Sequence of chain 3.A:
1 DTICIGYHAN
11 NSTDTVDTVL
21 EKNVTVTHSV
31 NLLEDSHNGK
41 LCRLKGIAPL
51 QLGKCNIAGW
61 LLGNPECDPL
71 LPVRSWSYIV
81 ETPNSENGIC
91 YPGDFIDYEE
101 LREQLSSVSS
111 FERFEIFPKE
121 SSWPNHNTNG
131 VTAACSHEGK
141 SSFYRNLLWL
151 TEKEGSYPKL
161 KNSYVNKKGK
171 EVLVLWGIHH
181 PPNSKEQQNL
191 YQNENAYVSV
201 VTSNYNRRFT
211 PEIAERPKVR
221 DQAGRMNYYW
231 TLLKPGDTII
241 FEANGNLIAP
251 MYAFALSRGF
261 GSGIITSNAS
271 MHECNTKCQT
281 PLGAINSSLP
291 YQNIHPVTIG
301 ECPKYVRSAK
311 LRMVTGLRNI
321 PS

Binding-site contacts:
Ligand atom C4 contacts residue ASN268 of chain 3.A at 3.9 Å.
Ligand atom O7 contacts residue ASN268 of chain 3.A at 2.6 Å (h-bond).
Ligand atom C5 contacts residue ASN268 of chain 3.A at 3.5 Å.
Ligand atom C7 contacts residue ASN268 of chain 3.A at 3.0 Å.
Ligand atom C8 contacts residue ASN268 of chain 3.A at 4.4 Å.
Ligand atom O5 contacts residue ASN268 of chain 3.A at 2.2 Å (h-bond).
Ligand atom O3 contacts residue ASN268 of chain 3.A at 4.5 Å.
Ligand atom C1 contacts residue ASN268 of chain 3.A at 1.4 Å.
Ligand atom C2 contacts residue ASN268 of chain 3.A at 2.2 Å.
Ligand atom C6 contacts residue ASN268 of chain 3.A at 4.5 Å.
Ligand atom C3 contacts residue ASN268 of chain 3.A at 3.5 Å.
Ligand atom N2 contacts residue ASN268 of chain 3.A at 2.9 Å (h-bond).

The small molecule below binds the protein below.
Small molecule (SMILES): CC(=O)N[C@@H]1[C@@H](O)[C@H](O)[C@@H](CO)O[C@H]1O